A protein and the small-molecule ligand that binds it are described below.
Small molecule (SMILES): OC[C@H]1O[C@H](O[C@H]2[C@H](O)[C@@H](O)[C@@H](O)O[C@@H]2CO)[C@H](O)[C@@H](O)[C@@H]1O

Sequence of chain 1.H:
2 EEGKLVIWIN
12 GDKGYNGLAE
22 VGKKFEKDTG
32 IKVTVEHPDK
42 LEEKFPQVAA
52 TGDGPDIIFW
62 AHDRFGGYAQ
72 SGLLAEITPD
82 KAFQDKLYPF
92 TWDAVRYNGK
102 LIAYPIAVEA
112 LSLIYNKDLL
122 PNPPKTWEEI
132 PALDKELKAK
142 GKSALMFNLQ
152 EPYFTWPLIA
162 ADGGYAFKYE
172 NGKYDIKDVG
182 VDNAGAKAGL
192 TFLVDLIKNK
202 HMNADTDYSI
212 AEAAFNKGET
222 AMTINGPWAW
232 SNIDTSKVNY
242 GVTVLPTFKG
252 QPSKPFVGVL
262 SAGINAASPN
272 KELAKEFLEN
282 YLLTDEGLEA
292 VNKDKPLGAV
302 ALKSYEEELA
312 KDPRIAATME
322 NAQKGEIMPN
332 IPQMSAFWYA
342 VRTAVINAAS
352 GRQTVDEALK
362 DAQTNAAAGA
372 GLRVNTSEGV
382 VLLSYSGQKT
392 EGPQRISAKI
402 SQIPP

Binding-site contacts:
Ligand atom O4 contacts residue ARG65 of chain 1.H at 2.9 Å (salt-bridge).
Ligand atom C2 contacts residue ASP64 of chain 1.H at 3.4 Å.
Ligand atom O2 contacts residue ASP64 of chain 1.H at 2.7 Å (salt-bridge).
Ligand atom C5 contacts residue GLU152 of chain 1.H at 4.0 Å.
Ligand atom O5 contacts residue ASP13 of chain 1.H at 3.9 Å.
Ligand atom O2 contacts residue LYS14 of chain 1.H at 3.1 Å (salt-bridge).
Ligand atom O1 contacts residue ASP13 of chain 1.H at 3.0 Å (salt-bridge).
Ligand atom C1 contacts residue ASP13 of chain 1.H at 3.5 Å.
Ligand atom C6 contacts residue GLU152 of chain 1.H at 3.5 Å.
Ligand atom C4 contacts residue TYR154 of chain 1.H at 3.8 Å (hydrophobic).
Ligand atom C4 contacts residue ARG65 of chain 1.H at 3.9 Å.
Ligand atom O6 contacts residue PRO153 of chain 1.H at 3.5 Å.
Ligand atom O3 contacts residue TRP61 of chain 1.H at 3.3 Å (h-bond).
Ligand atom O5 contacts residue TYR154 of chain 1.H at 3.3 Å.
Ligand atom O6 contacts residue PHE155 of chain 1.H at 3.7 Å.
Ligand atom O3 contacts residue TRP339 of chain 1.H at 3.9 Å.
Ligand atom O1 contacts residue LYS14 of chain 1.H at 3.1 Å (salt-bridge).
Ligand atom C4 contacts residue TRP339 of chain 1.H at 3.6 Å (hydrophobic).
Ligand atom O6 contacts residue GLU152 of chain 1.H at 3.2 Å (salt-bridge).
Ligand atom C3 contacts residue TRP61 of chain 1.H at 3.7 Å (hydrophobic).
Ligand atom C6 contacts residue TRP339 of chain 1.H at 3.8 Å (hydrophobic).
Ligand atom C1 contacts residue TRP229 of chain 1.H at 3.8 Å (hydrophobic).
Ligand atom C3 contacts residue ASP64 of chain 1.H at 3.6 Å.
Ligand atom C1 contacts residue LYS14 of chain 1.H at 3.5 Å.
Ligand atom O2 contacts residue MET329 of chain 1.H at 3.8 Å.
Ligand atom O2 contacts residue GLU110 of chain 1.H at 2.6 Å (salt-bridge).
Ligand atom O3 contacts residue ALA62 of chain 1.H at 3.5 Å.
Ligand atom C1 contacts residue TYR154 of chain 1.H at 3.6 Å (hydrophobic).
Ligand atom C2 contacts residue LYS14 of chain 1.H at 3.9 Å.
Ligand atom C6 contacts residue PRO153 of chain 1.H at 3.8 Å (hydrophobic).
Ligand atom C2 contacts residue GLU110 of chain 1.H at 3.8 Å.
Ligand atom C2 contacts residue TRP229 of chain 1.H at 3.8 Å (hydrophobic).
Ligand atom O6 contacts residue TYR154 of chain 1.H at 3.1 Å (h-bond).
Ligand atom C6 contacts residue TYR154 of chain 1.H at 4.0 Å (hydrophobic).
Ligand atom O3 contacts residue ARG65 of chain 1.H at 3.0 Å (salt-bridge).
Ligand atom O4 contacts residue ARG343 of chain 1.H at 3.7 Å.
Ligand atom O2 contacts residue TRP61 of chain 1.H at 3.4 Å (h-bond).
Ligand atom O3 contacts residue ASP64 of chain 1.H at 2.7 Å (salt-bridge).
Ligand atom O2 contacts residue ALA62 of chain 1.H at 3.4 Å.
Ligand atom O1 contacts residue ASN11 of chain 1.H at 3.3 Å (h-bond).